Sequence of chain 1.A:
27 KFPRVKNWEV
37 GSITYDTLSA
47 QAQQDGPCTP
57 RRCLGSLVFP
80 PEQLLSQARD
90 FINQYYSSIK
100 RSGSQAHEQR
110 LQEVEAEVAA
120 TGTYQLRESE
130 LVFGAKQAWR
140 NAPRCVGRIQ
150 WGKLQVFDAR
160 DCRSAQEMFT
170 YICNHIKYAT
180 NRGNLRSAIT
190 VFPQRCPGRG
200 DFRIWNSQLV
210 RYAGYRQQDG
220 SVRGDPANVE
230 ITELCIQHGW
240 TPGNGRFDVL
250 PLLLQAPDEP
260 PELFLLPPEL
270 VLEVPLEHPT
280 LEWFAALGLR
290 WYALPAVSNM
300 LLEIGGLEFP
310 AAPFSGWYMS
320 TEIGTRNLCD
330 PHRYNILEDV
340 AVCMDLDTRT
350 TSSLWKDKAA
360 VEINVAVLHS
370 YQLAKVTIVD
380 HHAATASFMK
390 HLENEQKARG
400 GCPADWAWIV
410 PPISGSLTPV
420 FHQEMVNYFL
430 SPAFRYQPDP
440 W

This small molecule binds to this protein.
Small molecule (SMILES): COc1cc(N)nc(CCc2cc(CCN(C)C)cc(F)c2F)c1

Binding-site contacts:
Ligand atom C03 contacts residue TRP316 of chain 1.A at 3.5 Å (hydrophobic).
Ligand atom C09 contacts residue HEM1 of chain 1.E at 3.6 Å.
Ligand atom C08 contacts residue PRO294 of chain 1.A at 3.6 Å (hydrophobic).
Ligand atom C08 contacts residue SER314 of chain 1.A at 3.5 Å.
Ligand atom N19 contacts residue H4B1 of chain 1.F at 3.8 Å.
Ligand atom C05 contacts residue HEM1 of chain 1.E at 3.8 Å.
Ligand atom N02 contacts residue TRP316 of chain 1.A at 2.9 Å (h-bond).
Ligand atom F13 contacts residue HEM1 of chain 1.E at 2.2 Å.
Ligand atom C09 contacts residue GLU321 of chain 1.A at 3.8 Å.
Ligand atom C06 contacts residue HEM1 of chain 1.E at 3.7 Å.
Ligand atom O07 contacts residue HEM1 of chain 1.E at 3.3 Å.
Ligand atom C20 contacts residue ARG325 of chain 1.A at 3.7 Å.
Ligand atom C08 contacts residue PHE313 of chain 1.A at 3.4 Å (hydrophobic).
Ligand atom C14 contacts residue HEM1 of chain 1.E at 3.7 Å.
Ligand atom N19 contacts residue HEM1 of chain 1.E at 3.6 Å (h-bond).
Ligand atom N02 contacts residue MET318 of chain 1.A at 3.5 Å (h-bond).
Ligand atom N01 contacts residue HEM1 of chain 1.E at 3.5 Å.
Ligand atom C12 contacts residue HEM1 of chain 1.E at 3.6 Å.
Ligand atom C08 contacts residue HEM1 of chain 1.E at 3.8 Å.
Ligand atom C12 contacts residue VAL296 of chain 1.A at 3.8 Å (hydrophobic).
Ligand atom F12 contacts residue VAL296 of chain 1.A at 3.1 Å.
Ligand atom C21 contacts residue HEM1 of chain 1.E at 3.9 Å.
Ligand atom C02 contacts residue GLU321 of chain 1.A at 3.3 Å.
Ligand atom C08 contacts residue GLY315 of chain 1.A at 3.4 Å.
Ligand atom N02 contacts residue TYR317 of chain 1.A at 3.4 Å.
Ligand atom C03 contacts residue PRO294 of chain 1.A at 3.6 Å (hydrophobic).
Ligand atom C02 contacts residue TRP316 of chain 1.A at 3.6 Å (hydrophobic).
Ligand atom C03 contacts residue HEM1 of chain 1.E at 3.3 Å.
Ligand atom C06 contacts residue GLU321 of chain 1.A at 3.7 Å.
Ligand atom N01 contacts residue GLU321 of chain 1.A at 2.8 Å (salt-bridge).
Ligand atom C02 contacts residue HEM1 of chain 1.E at 3.5 Å.
Ligand atom O07 contacts residue SER314 of chain 1.A at 3.8 Å.
Ligand atom C21 contacts residue H4B1 of chain 1.F at 3.2 Å.
Ligand atom N02 contacts residue GLU321 of chain 1.A at 2.4 Å (salt-bridge).
Ligand atom N02 contacts residue HEM1 of chain 1.E at 3.5 Å.
Ligand atom O07 contacts residue GLY315 of chain 1.A at 3.2 Å (h-bond).
Ligand atom C13 contacts residue HEM1 of chain 1.E at 3.0 Å.
Ligand atom F12 contacts residue HEM1 of chain 1.E at 3.1 Å.
Ligand atom C04 contacts residue HEM1 of chain 1.E at 3.5 Å.
Ligand atom C10 contacts residue VAL296 of chain 1.A at 3.8 Å (hydrophobic).